Sequence of chain 2.B:
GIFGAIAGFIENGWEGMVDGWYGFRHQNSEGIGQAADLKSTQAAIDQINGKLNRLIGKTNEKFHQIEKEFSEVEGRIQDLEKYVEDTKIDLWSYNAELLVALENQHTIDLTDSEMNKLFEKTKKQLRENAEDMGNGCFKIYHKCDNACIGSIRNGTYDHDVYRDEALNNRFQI

The protein below binds the small molecule below.
Small molecule (SMILES): CC(=O)N[C@H]1[C@H](O[C@H]2[C@H](O)[C@@H](NC(C)=O)CO[C@@H]2CO)O[C@H](CO)[C@@H](O)[C@@H]1O

Binding-site contacts:
Ligand atom O5 contacts residue ASN290 of chain 2.A at 3.7 Å.
Ligand atom C1 contacts residue ASN277 of chain 2.A at 1.4 Å.
Ligand atom O5 contacts residue ASN277 of chain 2.A at 2.4 Å (h-bond).
Ligand atom C8 contacts residue SER37 of chain 2.A at 3.7 Å.
Ligand atom C7 contacts residue ASN277 of chain 2.A at 3.2 Å.
Ligand atom C3 contacts residue VAL289 of chain 2.A at 4.2 Å (hydrophobic).
Ligand atom N2 contacts residue VAL289 of chain 2.A at 3.6 Å.
Ligand atom C8 contacts residue VAL289 of chain 2.A at 4.3 Å (hydrophobic).
Ligand atom C2 contacts residue VAL289 of chain 2.A at 4.0 Å (hydrophobic).
Ligand atom C6 contacts residue GLU69 of chain 2.B at 4.2 Å.
Ligand atom C1 contacts residue VAL289 of chain 2.A at 3.6 Å (hydrophobic).
Ligand atom C5 contacts residue ASN290 of chain 2.A at 3.8 Å.
Ligand atom C3 contacts residue ASN277 of chain 2.A at 3.8 Å.
Ligand atom C6 contacts residue ASN290 of chain 2.A at 4.1 Å.
Ligand atom N2 contacts residue ASN277 of chain 2.A at 2.9 Å (h-bond).
Ligand atom C4 contacts residue ASN277 of chain 2.A at 4.2 Å.
Ligand atom O7 contacts residue ASN277 of chain 2.A at 3.2 Å (h-bond).
Ligand atom C2 contacts residue ASN277 of chain 2.A at 2.5 Å.
Ligand atom C1 contacts residue ASN290 of chain 2.A at 4.0 Å.
Ligand atom C5 contacts residue ASN277 of chain 2.A at 3.7 Å.
Ligand atom C8 contacts residue ASN277 of chain 2.A at 4.4 Å.
Ligand atom C8 contacts residue GLU69 of chain 2.B at 3.9 Å.

Sequence of chain 2.A:
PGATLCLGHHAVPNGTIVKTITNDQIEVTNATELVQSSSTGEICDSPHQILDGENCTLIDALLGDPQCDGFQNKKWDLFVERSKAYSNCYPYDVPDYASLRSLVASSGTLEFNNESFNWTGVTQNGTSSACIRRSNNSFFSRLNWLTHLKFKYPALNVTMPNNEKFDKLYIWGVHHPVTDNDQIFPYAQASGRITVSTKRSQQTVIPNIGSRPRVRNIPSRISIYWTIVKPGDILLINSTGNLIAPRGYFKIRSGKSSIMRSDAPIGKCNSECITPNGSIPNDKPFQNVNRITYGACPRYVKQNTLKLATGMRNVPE